Binding-site contacts:
Ligand atom O2 contacts residue GLU325 of chain 1.A at 3.6 Å.
Ligand atom N2 contacts residue ALA267 of chain 1.A at 3.7 Å.
Ligand atom O4 contacts residue ARG295 of chain 1.A at 3.3 Å (salt-bridge).
Ligand atom N1 contacts residue GLU269 of chain 1.A at 2.8 Å (salt-bridge).
Ligand atom C7 contacts residue GLU325 of chain 1.A at 3.6 Å.
Ligand atom C4 contacts residue GLN123 of chain 1.A at 3.6 Å.
Ligand atom O5 contacts residue VAL265 of chain 1.A at 3.3 Å.
Ligand atom C8 contacts residue ZN1 of chain 1.B at 3.1 Å.
Ligand atom N2 contacts residue GLU303 of chain 1.A at 2.9 Å (salt-bridge).
Ligand atom O3 contacts residue TYR386 of chain 1.A at 2.7 Å (h-bond).
Ligand atom C14 contacts residue THR298 of chain 1.A at 3.5 Å.
Ligand atom C9 contacts residue GLU303 of chain 1.A at 3.6 Å.
Ligand atom O2 contacts residue HIS306 of chain 1.A at 3.2 Å (h-bond).
Ligand atom C1 contacts residue TYR381 of chain 1.A at 3.7 Å (hydrophobic).
Ligand atom O2 contacts residue HIS302 of chain 1.A at 3.2 Å (h-bond).
Ligand atom C9 contacts residue TYR386 of chain 1.A at 3.7 Å (hydrophobic).
Ligand atom O5 contacts residue ALA267 of chain 1.A at 3.1 Å (h-bond).
Ligand atom C4 contacts residue GLU125 of chain 1.A at 3.7 Å.
Ligand atom C6 contacts residue ALA267 of chain 1.A at 3.2 Å (hydrophobic).
Ligand atom C8 contacts residue ALA267 of chain 1.A at 3.3 Å (hydrophobic).
Ligand atom N1 contacts residue GLU325 of chain 1.A at 3.0 Å (salt-bridge).
Ligand atom C12 contacts residue HIS302 of chain 1.A at 3.5 Å.
Ligand atom O4 contacts residue GLY266 of chain 1.A at 3.2 Å (h-bond).
Ligand atom C9 contacts residue ZN1 of chain 1.B at 3.5 Å.
Ligand atom N1 contacts residue GLU125 of chain 1.A at 2.8 Å (salt-bridge).
Ligand atom C3 contacts residue GLU125 of chain 1.A at 3.4 Å.
Ligand atom C17 contacts residue TYR381 of chain 1.A at 3.2 Å (hydrophobic).
Ligand atom C15 contacts residue GLY266 of chain 1.A at 3.3 Å.
Ligand atom N1 contacts residue ZN1 of chain 1.B at 3.6 Å.
Ligand atom O2 contacts residue GLU303 of chain 1.A at 2.7 Å (salt-bridge).
Ligand atom C7 contacts residue ZN1 of chain 1.B at 3.7 Å.
Ligand atom C14 contacts residue HIS302 of chain 1.A at 3.6 Å.
Ligand atom O2 contacts residue GLU269 of chain 1.A at 3.2 Å (salt-bridge).
Ligand atom O2 contacts residue ZN1 of chain 1.B at 2.0 Å.
Ligand atom O5 contacts residue GLY266 of chain 1.A at 2.6 Å (h-bond).
Ligand atom C7 contacts residue TYR386 of chain 1.A at 3.6 Å (hydrophobic).
Ligand atom C16 contacts residue TYR381 of chain 1.A at 3.6 Å (hydrophobic).
Ligand atom N1 contacts residue LYS324 of chain 1.A at 3.4 Å (salt-bridge).
Ligand atom C16 contacts residue TYR386 of chain 1.A at 3.7 Å (hydrophobic).
Ligand atom C8 contacts residue GLU303 of chain 1.A at 3.4 Å.

Sequence of chain 1.A:
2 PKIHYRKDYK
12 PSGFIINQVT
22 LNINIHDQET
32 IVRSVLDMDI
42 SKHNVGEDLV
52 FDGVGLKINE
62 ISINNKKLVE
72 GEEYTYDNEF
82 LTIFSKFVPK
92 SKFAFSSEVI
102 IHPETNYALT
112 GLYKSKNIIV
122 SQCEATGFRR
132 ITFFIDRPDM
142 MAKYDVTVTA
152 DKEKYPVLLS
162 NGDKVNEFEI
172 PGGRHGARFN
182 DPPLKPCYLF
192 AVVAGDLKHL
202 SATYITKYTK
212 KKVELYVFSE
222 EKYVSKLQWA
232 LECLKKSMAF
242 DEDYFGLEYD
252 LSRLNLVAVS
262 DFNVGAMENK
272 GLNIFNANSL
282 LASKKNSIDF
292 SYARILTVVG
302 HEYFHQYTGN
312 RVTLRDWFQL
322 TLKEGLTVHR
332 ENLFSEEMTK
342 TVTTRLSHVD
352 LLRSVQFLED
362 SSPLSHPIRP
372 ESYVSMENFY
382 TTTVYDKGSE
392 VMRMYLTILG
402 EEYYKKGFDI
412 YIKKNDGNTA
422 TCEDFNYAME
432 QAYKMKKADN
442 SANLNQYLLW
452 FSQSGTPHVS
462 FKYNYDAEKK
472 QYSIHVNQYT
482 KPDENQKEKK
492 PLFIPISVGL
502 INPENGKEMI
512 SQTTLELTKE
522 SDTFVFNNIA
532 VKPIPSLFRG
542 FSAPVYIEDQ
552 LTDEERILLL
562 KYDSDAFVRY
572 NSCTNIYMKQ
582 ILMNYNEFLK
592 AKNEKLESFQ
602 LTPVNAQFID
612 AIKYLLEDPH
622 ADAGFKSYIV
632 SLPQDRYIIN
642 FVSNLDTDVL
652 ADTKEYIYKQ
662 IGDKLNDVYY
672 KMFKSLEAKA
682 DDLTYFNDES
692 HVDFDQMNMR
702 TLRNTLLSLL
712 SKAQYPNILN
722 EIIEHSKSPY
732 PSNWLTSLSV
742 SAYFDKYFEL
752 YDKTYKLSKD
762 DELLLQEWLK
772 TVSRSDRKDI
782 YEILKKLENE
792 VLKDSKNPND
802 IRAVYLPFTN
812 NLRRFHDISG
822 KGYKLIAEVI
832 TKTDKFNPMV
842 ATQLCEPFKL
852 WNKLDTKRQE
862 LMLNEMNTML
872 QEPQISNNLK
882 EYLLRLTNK

The small molecule below binds the protein below.
Small molecule (SMILES): COc1ccc(C[C@@H](N)[C@H](O)C(=O)N[C@@H](CC(C)C)C(=O)O)cc1